Sequence of chain 1.A:
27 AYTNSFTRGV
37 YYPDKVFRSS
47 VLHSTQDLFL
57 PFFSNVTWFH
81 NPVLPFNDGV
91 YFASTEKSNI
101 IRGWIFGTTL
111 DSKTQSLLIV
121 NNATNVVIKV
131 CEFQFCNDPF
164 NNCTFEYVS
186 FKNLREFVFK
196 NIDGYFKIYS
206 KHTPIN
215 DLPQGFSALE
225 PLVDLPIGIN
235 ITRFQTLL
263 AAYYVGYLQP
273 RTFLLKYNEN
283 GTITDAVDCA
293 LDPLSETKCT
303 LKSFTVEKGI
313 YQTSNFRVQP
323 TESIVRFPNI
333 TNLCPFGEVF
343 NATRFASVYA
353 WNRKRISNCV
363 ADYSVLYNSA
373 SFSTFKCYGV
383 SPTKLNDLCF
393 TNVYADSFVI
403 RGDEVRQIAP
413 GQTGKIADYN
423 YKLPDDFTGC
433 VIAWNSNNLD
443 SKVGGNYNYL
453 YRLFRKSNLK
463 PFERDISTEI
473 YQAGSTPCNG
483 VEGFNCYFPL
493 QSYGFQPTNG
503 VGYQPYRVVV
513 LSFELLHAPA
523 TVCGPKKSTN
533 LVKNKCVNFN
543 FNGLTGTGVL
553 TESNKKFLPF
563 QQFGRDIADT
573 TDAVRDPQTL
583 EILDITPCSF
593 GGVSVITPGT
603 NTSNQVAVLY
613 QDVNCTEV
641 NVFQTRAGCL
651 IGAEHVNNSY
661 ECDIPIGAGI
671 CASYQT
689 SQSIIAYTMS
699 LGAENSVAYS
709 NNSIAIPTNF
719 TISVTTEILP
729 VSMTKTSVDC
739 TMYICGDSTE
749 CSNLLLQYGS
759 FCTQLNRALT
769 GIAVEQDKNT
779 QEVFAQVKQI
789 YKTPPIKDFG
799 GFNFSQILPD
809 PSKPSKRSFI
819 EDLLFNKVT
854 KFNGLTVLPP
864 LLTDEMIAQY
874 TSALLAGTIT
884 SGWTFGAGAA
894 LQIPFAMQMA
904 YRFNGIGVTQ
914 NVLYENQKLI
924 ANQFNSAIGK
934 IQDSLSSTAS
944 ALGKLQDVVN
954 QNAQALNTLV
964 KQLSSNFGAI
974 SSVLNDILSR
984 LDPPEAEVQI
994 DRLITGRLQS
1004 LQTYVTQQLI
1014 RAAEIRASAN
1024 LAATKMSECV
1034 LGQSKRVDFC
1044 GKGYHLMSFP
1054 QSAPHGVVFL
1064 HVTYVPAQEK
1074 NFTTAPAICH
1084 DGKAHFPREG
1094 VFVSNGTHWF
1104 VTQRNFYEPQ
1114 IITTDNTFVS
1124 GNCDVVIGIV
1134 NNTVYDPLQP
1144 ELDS

This protein binds this small molecule.
Small molecule (SMILES): CC(=O)N[C@H]1[C@H](O[C@H]2[C@H](O)[C@@H](NC(C)=O)CO[C@@H]2CO)O[C@H](CO)[C@@H](O)[C@@H]1O

Binding-site contacts:
Ligand atom N2 contacts residue ASN1134 of chain 1.A at 2.9 Å (h-bond).
Ligand atom C8 contacts residue ASN1134 of chain 1.A at 3.8 Å.
Ligand atom O7 contacts residue ASN1134 of chain 1.A at 3.7 Å.
Ligand atom C1 contacts residue ASN1134 of chain 1.A at 1.4 Å.
Ligand atom C5 contacts residue ASN1134 of chain 1.A at 3.7 Å.
Ligand atom C7 contacts residue ASN1134 of chain 1.A at 3.2 Å.
Ligand atom C2 contacts residue ASN1134 of chain 1.A at 2.5 Å.
Ligand atom C8 contacts residue VAL1133 of chain 1.A at 3.8 Å (hydrophobic).
Ligand atom C8 contacts residue ILE1132 of chain 1.A at 3.7 Å (hydrophobic).
Ligand atom O5 contacts residue ASN1134 of chain 1.A at 2.4 Å (h-bond).
Ligand atom C4 contacts residue ASN1134 of chain 1.A at 4.2 Å.
Ligand atom C3 contacts residue ASN1134 of chain 1.A at 3.8 Å.